Sequence of chain 2.A:
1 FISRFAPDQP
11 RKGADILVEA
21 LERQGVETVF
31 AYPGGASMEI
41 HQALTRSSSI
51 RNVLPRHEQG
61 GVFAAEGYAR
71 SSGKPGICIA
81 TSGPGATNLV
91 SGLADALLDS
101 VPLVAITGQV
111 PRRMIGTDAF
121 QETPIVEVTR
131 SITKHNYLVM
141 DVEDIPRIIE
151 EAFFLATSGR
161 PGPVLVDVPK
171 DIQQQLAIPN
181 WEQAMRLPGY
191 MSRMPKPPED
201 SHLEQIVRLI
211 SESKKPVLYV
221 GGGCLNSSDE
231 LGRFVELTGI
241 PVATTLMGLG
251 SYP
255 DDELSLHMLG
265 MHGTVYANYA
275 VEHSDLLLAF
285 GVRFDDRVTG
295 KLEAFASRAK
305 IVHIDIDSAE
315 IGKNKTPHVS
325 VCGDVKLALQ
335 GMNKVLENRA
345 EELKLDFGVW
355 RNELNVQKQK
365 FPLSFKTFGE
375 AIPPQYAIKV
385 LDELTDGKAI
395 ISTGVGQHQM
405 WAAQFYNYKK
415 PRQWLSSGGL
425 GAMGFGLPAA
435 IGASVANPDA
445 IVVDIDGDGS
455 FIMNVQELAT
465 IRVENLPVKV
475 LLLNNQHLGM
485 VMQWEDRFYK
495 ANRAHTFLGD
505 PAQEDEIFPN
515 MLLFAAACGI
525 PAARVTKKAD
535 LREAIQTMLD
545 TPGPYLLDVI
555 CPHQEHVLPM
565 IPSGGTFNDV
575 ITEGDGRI

This protein binds this small molecule.
Small molecule (SMILES): Cc1ccnc(NC(=O)NS(=O)(=O)c2ccccc2[N+](=O)[O-])n1

Sequence of chain 1.A:
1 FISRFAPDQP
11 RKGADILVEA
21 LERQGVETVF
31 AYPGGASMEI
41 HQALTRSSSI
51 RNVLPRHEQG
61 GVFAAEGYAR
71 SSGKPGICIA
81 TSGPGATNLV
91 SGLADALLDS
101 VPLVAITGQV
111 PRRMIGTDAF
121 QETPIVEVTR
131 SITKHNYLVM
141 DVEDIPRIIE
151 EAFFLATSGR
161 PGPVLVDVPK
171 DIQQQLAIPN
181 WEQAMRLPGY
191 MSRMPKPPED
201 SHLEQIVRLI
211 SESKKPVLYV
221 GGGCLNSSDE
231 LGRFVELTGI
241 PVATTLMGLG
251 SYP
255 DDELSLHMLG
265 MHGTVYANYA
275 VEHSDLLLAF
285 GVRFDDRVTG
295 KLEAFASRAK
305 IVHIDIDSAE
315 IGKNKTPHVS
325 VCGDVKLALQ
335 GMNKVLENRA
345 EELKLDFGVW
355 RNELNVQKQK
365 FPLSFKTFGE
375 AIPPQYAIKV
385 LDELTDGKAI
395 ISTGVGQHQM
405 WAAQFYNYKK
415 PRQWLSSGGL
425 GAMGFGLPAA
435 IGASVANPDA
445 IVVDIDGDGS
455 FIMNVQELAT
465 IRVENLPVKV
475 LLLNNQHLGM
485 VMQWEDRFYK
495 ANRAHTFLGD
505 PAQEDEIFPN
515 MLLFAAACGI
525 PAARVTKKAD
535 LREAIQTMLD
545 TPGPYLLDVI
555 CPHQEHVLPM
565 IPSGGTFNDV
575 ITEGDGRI

Binding-site contacts:
Ligand atom C4 contacts residue ASP290 of chain 1.A at 3.3 Å.
Ligand atom O8 contacts residue ALA36 of chain 2.A at 3.4 Å.
Ligand atom C14 contacts residue ARG291 of chain 1.A at 3.6 Å.
Ligand atom O11 contacts residue SER567 of chain 1.A at 2.6 Å (h-bond).
Ligand atom O9 contacts residue GLY35 of chain 2.A at 3.8 Å.
Ligand atom O15 contacts residue TRP488 of chain 1.A at 3.7 Å.
Ligand atom C4 contacts residue MET114 of chain 2.A at 3.5 Å (hydrophobic).
Ligand atom C14 contacts residue TRP488 of chain 1.A at 3.6 Å (hydrophobic).
Ligand atom C22 contacts residue TRP488 of chain 1.A at 3.4 Å (hydrophobic).
Ligand atom N19 contacts residue GLY35 of chain 2.A at 3.5 Å.
Ligand atom C14 contacts residue LYS170 of chain 2.A at 3.9 Å.
Ligand atom N16 contacts residue LYS170 of chain 2.A at 3.5 Å (salt-bridge).
Ligand atom C3 contacts residue SER567 of chain 1.A at 3.7 Å.
Ligand atom C5 contacts residue VAL110 of chain 2.A at 3.9 Å (hydrophobic).
Ligand atom C23 contacts residue PHE120 of chain 2.A at 3.9 Å (hydrophobic).
Ligand atom C5 contacts residue PHE120 of chain 2.A at 3.4 Å (hydrophobic).
Ligand atom C20 contacts residue TRP488 of chain 1.A at 3.5 Å (hydrophobic).
Ligand atom O12 contacts residue LYS170 of chain 2.A at 3.2 Å.
Ligand atom O8 contacts residue SER82 of chain 2.A at 3.9 Å.
Ligand atom O9 contacts residue LYS170 of chain 2.A at 3.1 Å.
Ligand atom C18 contacts residue ARG291 of chain 1.A at 3.9 Å.
Ligand atom N19 contacts residue TRP488 of chain 1.A at 3.4 Å.
Ligand atom C18 contacts residue TRP488 of chain 1.A at 3.4 Å (hydrophobic).
Ligand atom N16 contacts residue TRP488 of chain 1.A at 3.4 Å.
Ligand atom N17 contacts residue ARG291 of chain 1.A at 2.8 Å (salt-bridge).
Ligand atom O12 contacts residue PRO111 of chain 2.A at 3.3 Å.
Ligand atom O15 contacts residue ARG291 of chain 1.A at 2.5 Å (salt-bridge).
Ligand atom C23 contacts residue TRP488 of chain 1.A at 3.6 Å (hydrophobic).
Ligand atom C21 contacts residue MET484 of chain 1.A at 3.6 Å (hydrophobic).
Ligand atom C6 contacts residue PHE120 of chain 2.A at 3.2 Å (hydrophobic).
Ligand atom C4 contacts residue ARG291 of chain 1.A at 3.5 Å.
Ligand atom C5 contacts residue ARG291 of chain 1.A at 3.9 Å.
Ligand atom C21 contacts residue TRP488 of chain 1.A at 3.5 Å (hydrophobic).
Ligand atom S10 contacts residue SER567 of chain 1.A at 3.7 Å.
Ligand atom N13 contacts residue LYS170 of chain 2.A at 3.2 Å (salt-bridge).
Ligand atom C23 contacts residue ARG291 of chain 1.A at 3.3 Å.
Ligand atom C6 contacts residue VAL110 of chain 2.A at 3.6 Å (hydrophobic).
Ligand atom O15 contacts residue SER567 of chain 1.A at 3.2 Å (h-bond).
Ligand atom N17 contacts residue TRP488 of chain 1.A at 3.4 Å.
Ligand atom C3 contacts residue ARG291 of chain 1.A at 3.6 Å.